Sequence of chain 2.A:
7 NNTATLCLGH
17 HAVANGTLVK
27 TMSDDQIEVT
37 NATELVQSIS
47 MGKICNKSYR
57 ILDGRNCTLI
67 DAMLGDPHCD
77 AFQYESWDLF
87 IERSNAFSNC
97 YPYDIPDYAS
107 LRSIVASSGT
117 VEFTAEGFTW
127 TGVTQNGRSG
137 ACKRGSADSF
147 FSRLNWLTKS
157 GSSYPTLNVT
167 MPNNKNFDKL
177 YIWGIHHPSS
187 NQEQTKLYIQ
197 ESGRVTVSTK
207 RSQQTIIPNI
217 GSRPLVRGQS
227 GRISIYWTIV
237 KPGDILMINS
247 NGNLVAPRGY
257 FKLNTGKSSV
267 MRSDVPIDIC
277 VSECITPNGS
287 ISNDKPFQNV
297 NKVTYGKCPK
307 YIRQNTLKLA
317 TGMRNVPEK

This small molecule binds to this protein.
Small molecule (SMILES): CC(=O)N[C@@H]1[C@@H](O)[C@H](O)[C@@H](CO)O[C@H]1O

Binding-site contacts:
Ligand atom C8 contacts residue ASN21 of chain 2.A at 4.5 Å.
Ligand atom O7 contacts residue ASN21 of chain 2.A at 2.7 Å (h-bond).
Ligand atom C2 contacts residue ASN21 of chain 2.A at 2.6 Å.
Ligand atom C7 contacts residue ASN21 of chain 2.A at 3.1 Å.
Ligand atom C3 contacts residue ASN21 of chain 2.A at 4.0 Å.
Ligand atom O5 contacts residue ASN21 of chain 2.A at 2.4 Å (h-bond).
Ligand atom C8 contacts residue ALA20 of chain 2.A at 4.2 Å (hydrophobic).
Ligand atom C4 contacts residue ASN21 of chain 2.A at 4.4 Å.
Ligand atom N2 contacts residue ASN21 of chain 2.A at 3.1 Å (h-bond).
Ligand atom C5 contacts residue ASN21 of chain 2.A at 3.7 Å.
Ligand atom C1 contacts residue ASN21 of chain 2.A at 1.5 Å.